Binding-site contacts:
Ligand atom C1 contacts residue GLN375 of chain 1.D at 4.0 Å.
Ligand atom O7 contacts residue ASN379 of chain 1.D at 4.0 Å.
Ligand atom C4 contacts residue ASN379 of chain 1.D at 4.2 Å.
Ligand atom O6 contacts residue ILE382 of chain 1.D at 3.8 Å.
Ligand atom C3 contacts residue ASN379 of chain 1.D at 3.8 Å.
Ligand atom O5 contacts residue ILE382 of chain 1.D at 3.4 Å.
Ligand atom C5 contacts residue SER381 of chain 1.D at 4.2 Å.
Ligand atom N2 contacts residue ASN379 of chain 1.D at 2.9 Å (h-bond).
Ligand atom C6 contacts residue ILE382 of chain 1.D at 4.0 Å (hydrophobic).
Ligand atom O5 contacts residue GLN375 of chain 1.D at 4.4 Å.
Ligand atom C1 contacts residue ILE382 of chain 1.D at 4.3 Å (hydrophobic).
Ligand atom C7 contacts residue GLN375 of chain 1.D at 4.5 Å.
Ligand atom O6 contacts residue SER381 of chain 1.D at 3.4 Å (h-bond).
Ligand atom O7 contacts residue LYS374 of chain 1.D at 4.3 Å.
Ligand atom O5 contacts residue ASN379 of chain 1.D at 2.3 Å (h-bond).
Ligand atom O5 contacts residue SER381 of chain 1.D at 4.5 Å.
Ligand atom O6 contacts residue GLU385 of chain 1.D at 4.1 Å.
Ligand atom C7 contacts residue ASN379 of chain 1.D at 3.7 Å.
Ligand atom C5 contacts residue ASN379 of chain 1.D at 3.6 Å.
Ligand atom C1 contacts residue ASN379 of chain 1.D at 1.4 Å.
Ligand atom C2 contacts residue GLN375 of chain 1.D at 4.2 Å.
Ligand atom C6 contacts residue SER381 of chain 1.D at 4.4 Å.
Ligand atom C5 contacts residue ILE382 of chain 1.D at 4.3 Å (hydrophobic).
Ligand atom C2 contacts residue ASN379 of chain 1.D at 2.5 Å.
Ligand atom C6 contacts residue TYR371 of chain 1.D at 4.2 Å (hydrophobic).
Ligand atom O7 contacts residue GLN375 of chain 1.D at 3.5 Å.

Sequence of chain 1.D:
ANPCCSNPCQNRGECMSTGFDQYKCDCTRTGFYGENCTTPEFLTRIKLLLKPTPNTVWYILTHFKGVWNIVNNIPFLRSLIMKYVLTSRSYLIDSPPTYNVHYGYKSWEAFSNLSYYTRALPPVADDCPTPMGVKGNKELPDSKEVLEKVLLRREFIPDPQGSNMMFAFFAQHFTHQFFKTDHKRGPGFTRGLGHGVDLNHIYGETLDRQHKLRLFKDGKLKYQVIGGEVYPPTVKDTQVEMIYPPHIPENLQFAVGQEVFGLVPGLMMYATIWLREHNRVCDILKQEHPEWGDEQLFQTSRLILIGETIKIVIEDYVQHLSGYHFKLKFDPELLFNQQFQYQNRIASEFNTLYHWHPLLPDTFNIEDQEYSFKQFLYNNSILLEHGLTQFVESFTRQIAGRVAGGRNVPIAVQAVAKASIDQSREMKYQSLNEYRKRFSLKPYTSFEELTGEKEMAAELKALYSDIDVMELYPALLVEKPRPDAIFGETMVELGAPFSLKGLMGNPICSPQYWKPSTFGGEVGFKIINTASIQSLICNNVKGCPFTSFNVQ

A small-molecule ligand and the protein it binds are described below.
Small molecule (SMILES): CC(=O)N[C@@H]1[C@@H](O)[C@H](O)[C@@H](CO)O[C@H]1O